This protein binds this small molecule.
Small molecule (SMILES): CC(=O)N[C@@H]1[C@@H](O)[C@H](O)[C@@H](CO)O[C@H]1O

Binding-site contacts:
Ligand atom O7 contacts residue ASN631 of chain 1.A at 4.2 Å.
Ligand atom C7 contacts residue ASN631 of chain 1.A at 3.2 Å.
Ligand atom C8 contacts residue ASN631 of chain 1.A at 3.4 Å.
Ligand atom C4 contacts residue ASN631 of chain 1.A at 4.2 Å.
Ligand atom N2 contacts residue ASN631 of chain 1.A at 2.4 Å (h-bond).
Ligand atom C2 contacts residue ASN631 of chain 1.A at 2.5 Å.
Ligand atom C5 contacts residue ASN631 of chain 1.A at 3.7 Å.
Ligand atom C1 contacts residue ASN631 of chain 1.A at 1.4 Å.
Ligand atom C3 contacts residue ASN631 of chain 1.A at 3.8 Å.
Ligand atom O5 contacts residue ASN631 of chain 1.A at 2.4 Å (h-bond).

Sequence of chain 1.A:
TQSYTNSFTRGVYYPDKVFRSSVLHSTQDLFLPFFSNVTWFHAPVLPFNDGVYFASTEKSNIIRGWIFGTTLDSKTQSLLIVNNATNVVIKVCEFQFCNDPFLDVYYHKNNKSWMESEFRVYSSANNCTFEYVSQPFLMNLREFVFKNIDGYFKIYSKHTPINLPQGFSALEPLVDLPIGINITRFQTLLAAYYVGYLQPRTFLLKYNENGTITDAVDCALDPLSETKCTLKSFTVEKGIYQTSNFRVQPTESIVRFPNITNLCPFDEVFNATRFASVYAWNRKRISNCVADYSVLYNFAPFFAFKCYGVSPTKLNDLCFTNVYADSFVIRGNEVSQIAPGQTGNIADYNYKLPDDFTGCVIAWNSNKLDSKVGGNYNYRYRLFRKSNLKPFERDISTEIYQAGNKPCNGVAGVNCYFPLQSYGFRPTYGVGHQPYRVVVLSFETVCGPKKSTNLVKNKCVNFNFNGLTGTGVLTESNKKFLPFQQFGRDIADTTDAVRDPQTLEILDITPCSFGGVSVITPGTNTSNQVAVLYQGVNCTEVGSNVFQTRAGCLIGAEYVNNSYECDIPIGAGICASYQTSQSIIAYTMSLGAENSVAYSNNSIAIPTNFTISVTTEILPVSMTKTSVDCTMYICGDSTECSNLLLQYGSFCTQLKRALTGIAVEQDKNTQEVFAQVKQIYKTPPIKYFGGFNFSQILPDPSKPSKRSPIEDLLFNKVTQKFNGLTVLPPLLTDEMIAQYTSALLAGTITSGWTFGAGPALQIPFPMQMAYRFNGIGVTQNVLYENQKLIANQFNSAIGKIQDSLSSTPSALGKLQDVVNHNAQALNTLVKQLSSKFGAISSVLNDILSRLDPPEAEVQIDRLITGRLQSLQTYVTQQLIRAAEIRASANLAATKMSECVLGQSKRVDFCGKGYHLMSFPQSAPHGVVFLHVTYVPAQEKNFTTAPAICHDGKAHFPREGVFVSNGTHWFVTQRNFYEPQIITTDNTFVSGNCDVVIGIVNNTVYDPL